Binding-site contacts:
Ligand atom N2 contacts residue ASP117 of chain 1.F at 3.0 Å (salt-bridge).
Ligand atom C7 contacts residue ASN118 of chain 1.F at 3.3 Å.
Ligand atom O7 contacts residue ASP117 of chain 1.F at 3.2 Å (salt-bridge).
Ligand atom C1 contacts residue ASP117 of chain 1.F at 4.1 Å.
Ligand atom C1 contacts residue ASN118 of chain 1.F at 1.4 Å.
Ligand atom O7 contacts residue TYR119 of chain 1.F at 3.4 Å.
Ligand atom C3 contacts residue ASN118 of chain 1.F at 3.8 Å.
Ligand atom C2 contacts residue ASP117 of chain 1.F at 4.1 Å.
Ligand atom O5 contacts residue ASN118 of chain 1.F at 2.4 Å (h-bond).
Ligand atom O7 contacts residue ASN118 of chain 1.F at 3.1 Å (h-bond).
Ligand atom C7 contacts residue GLU115 of chain 1.F at 3.3 Å.
Ligand atom C8 contacts residue GLU115 of chain 1.F at 3.5 Å.
Ligand atom O7 contacts residue GLU115 of chain 1.F at 3.2 Å (salt-bridge).
Ligand atom C7 contacts residue TYR119 of chain 1.F at 4.0 Å (hydrophobic).
Ligand atom C4 contacts residue ASN118 of chain 1.F at 4.2 Å.
Ligand atom C8 contacts residue TYR119 of chain 1.F at 3.7 Å (hydrophobic).
Ligand atom C7 contacts residue ASP117 of chain 1.F at 3.3 Å.
Ligand atom N2 contacts residue GLU115 of chain 1.F at 4.0 Å.
Ligand atom N2 contacts residue ASN118 of chain 1.F at 2.9 Å (h-bond).
Ligand atom C2 contacts residue ASN118 of chain 1.F at 2.5 Å.
Ligand atom C5 contacts residue ASN118 of chain 1.F at 3.6 Å.

Sequence of chain 1.F:
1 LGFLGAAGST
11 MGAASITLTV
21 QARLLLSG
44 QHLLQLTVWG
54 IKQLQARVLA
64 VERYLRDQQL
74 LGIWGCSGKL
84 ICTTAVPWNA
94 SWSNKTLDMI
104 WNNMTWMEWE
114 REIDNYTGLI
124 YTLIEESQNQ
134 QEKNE

The small molecule below binds the protein below.
Small molecule (SMILES): CC(=O)N[C@@H]1[C@@H](O)[C@H](O)[C@@H](CO)O[C@H]1O